Binding-site contacts:
Ligand atom N contacts residue CYS621 of chain 40.T at 3.2 Å (h-bond).
Ligand atom CB contacts residue GLU894 of chain 40.T at 4.2 Å.
Ligand atom CG contacts residue ASN617 of chain 40.T at 3.6 Å.
Ligand atom CD contacts residue CYS621 of chain 40.T at 4.2 Å (hydrophobic).
Ligand atom ND1 contacts residue GLU894 of chain 40.T at 3.9 Å.
Ligand atom CD contacts residue ARG46 of chain 40.V at 3.9 Å.
Ligand atom CB contacts residue ARG649 of chain 40.T at 3.8 Å.
Ligand atom O contacts residue TYR619 of chain 40.T at 3.9 Å.
Ligand atom N contacts residue TYR619 of chain 40.T at 3.7 Å.
Ligand atom CA contacts residue TYR619 of chain 40.T at 3.6 Å (hydrophobic).
Ligand atom C contacts residue ARG649 of chain 40.T at 4.2 Å.
Ligand atom C contacts residue TYR619 of chain 40.T at 3.4 Å (hydrophobic).
Ligand atom N contacts residue ASP618 of chain 40.T at 3.5 Å (salt-bridge).
Ligand atom CA contacts residue ARG649 of chain 40.T at 4.0 Å.
Ligand atom CD2 contacts residue ARG845 of chain 40.T at 3.8 Å.
Ligand atom CG contacts residue ARG46 of chain 40.V at 3.7 Å.
Ligand atom C contacts residue ARG649 of chain 40.T at 3.8 Å.
Ligand atom CA contacts residue ARG649 of chain 40.T at 3.9 Å.
Ligand atom CA contacts residue CYS621 of chain 40.T at 3.1 Å (hydrophobic).
Ligand atom CE1 contacts residue LEU348 of chain 40.T at 4.0 Å (hydrophobic).
Ligand atom CB contacts residue CYS621 of chain 40.T at 3.7 Å (hydrophobic).
Ligand atom CD contacts residue ASN617 of chain 40.T at 2.8 Å.
Ligand atom CB contacts residue TYR619 of chain 40.T at 3.1 Å (hydrophobic).
Ligand atom CE1 contacts residue GLU894 of chain 40.T at 4.3 Å.
Ligand atom CE1 contacts residue MET843 of chain 40.T at 4.1 Å (hydrophobic).
Ligand atom CD2 contacts residue GLU894 of chain 40.T at 4.2 Å.
Ligand atom O contacts residue ARG845 of chain 40.T at 4.2 Å.
Ligand atom N contacts residue TYR619 of chain 40.T at 3.4 Å.
Ligand atom N contacts residue ARG649 of chain 40.T at 3.8 Å.
Ligand atom CA contacts residue TYR619 of chain 40.T at 3.8 Å (hydrophobic).
Ligand atom CB contacts residue TYR619 of chain 40.T at 4.0 Å (hydrophobic).
Ligand atom ND1 contacts residue LEU348 of chain 40.T at 4.2 Å.
Ligand atom CB contacts residue ARG649 of chain 40.T at 3.6 Å.
Ligand atom CB contacts residue PHE896 of chain 40.T at 3.9 Å (hydrophobic).
Ligand atom N contacts residue ASN617 of chain 40.T at 2.8 Å (h-bond).
Ligand atom CG contacts residue GLU894 of chain 40.T at 3.8 Å.
Ligand atom C contacts residue ASN617 of chain 40.T at 4.2 Å.
Ligand atom CG contacts residue PHE896 of chain 40.T at 3.4 Å (hydrophobic).
Ligand atom CA contacts residue ASN617 of chain 40.T at 4.2 Å.
Ligand atom O contacts residue ARG649 of chain 40.T at 3.2 Å (salt-bridge).

Sequence of chain 40.T:
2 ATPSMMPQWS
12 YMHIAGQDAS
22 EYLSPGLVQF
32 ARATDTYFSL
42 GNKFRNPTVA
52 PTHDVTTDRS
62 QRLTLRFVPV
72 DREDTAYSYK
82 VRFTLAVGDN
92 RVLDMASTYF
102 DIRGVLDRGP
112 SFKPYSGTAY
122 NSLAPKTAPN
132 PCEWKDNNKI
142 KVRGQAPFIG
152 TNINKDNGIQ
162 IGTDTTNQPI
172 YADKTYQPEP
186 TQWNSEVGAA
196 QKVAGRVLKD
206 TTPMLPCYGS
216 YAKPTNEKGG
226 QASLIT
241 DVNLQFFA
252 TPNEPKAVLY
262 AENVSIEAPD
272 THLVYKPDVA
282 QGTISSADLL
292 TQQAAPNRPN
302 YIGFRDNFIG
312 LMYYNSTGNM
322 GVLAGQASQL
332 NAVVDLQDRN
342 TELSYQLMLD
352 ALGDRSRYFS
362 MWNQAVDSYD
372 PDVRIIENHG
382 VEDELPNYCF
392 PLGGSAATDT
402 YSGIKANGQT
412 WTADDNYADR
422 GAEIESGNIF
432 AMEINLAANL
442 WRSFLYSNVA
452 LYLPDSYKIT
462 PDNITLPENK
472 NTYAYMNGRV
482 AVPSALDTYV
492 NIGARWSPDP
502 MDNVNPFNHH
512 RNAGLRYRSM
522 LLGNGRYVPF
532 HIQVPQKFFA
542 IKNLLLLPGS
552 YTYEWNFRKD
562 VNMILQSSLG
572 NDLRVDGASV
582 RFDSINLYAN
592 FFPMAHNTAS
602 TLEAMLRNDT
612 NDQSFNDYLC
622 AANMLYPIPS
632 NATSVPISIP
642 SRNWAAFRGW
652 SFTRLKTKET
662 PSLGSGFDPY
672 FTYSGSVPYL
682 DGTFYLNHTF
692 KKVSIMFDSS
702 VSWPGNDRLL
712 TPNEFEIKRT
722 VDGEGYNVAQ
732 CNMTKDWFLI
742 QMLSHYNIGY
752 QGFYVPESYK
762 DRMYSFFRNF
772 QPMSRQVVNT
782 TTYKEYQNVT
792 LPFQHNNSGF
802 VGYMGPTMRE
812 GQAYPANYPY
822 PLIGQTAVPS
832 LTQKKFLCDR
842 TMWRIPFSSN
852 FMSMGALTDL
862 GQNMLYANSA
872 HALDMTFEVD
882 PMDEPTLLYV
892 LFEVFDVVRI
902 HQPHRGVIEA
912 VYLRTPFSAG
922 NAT

This small molecule binds to this protein.
Small molecule (SMILES): NC(N)=NCCC[C@H](NC(=O)[C@@H]1CCCN1)C(=O)N[C@H](C=O)Cc1cnc[nH]1

Sequence of chain 40.V:
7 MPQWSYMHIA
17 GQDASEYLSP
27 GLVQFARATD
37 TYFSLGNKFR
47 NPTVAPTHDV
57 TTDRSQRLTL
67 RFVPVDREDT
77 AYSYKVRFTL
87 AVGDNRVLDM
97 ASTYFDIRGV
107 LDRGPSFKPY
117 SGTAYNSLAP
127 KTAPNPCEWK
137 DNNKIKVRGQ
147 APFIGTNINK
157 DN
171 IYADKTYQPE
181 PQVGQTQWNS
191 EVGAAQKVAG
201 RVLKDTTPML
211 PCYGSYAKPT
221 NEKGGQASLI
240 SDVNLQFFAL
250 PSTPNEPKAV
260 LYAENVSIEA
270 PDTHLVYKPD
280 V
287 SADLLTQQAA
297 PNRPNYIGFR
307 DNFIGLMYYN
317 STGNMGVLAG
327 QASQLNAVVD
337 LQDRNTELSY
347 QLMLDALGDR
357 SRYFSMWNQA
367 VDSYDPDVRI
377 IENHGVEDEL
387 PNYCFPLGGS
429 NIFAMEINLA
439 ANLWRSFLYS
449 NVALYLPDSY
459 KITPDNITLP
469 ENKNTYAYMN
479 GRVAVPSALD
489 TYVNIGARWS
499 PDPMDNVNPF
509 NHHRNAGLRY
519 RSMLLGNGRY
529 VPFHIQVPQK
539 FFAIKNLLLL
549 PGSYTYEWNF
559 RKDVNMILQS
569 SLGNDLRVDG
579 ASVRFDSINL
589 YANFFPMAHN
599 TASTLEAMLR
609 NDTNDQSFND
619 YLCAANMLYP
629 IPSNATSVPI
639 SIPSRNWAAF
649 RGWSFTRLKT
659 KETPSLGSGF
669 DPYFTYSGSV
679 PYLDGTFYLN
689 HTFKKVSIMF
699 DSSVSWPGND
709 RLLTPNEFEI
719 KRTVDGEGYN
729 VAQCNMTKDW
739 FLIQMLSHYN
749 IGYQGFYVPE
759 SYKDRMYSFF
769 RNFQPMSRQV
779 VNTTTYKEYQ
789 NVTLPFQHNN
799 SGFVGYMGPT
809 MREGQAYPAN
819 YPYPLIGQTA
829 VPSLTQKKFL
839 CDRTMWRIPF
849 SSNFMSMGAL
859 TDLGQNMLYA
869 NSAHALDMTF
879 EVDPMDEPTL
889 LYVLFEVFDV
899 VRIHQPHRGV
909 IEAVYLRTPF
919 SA